Sequence of chain 1.P:
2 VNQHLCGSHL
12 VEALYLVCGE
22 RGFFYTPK

Binding-site contacts:
Ligand atom CG contacts residue HIS5 of chain 1.H at 3.6 Å.
Ligand atom CZ3 contacts residue CYS11 of chain 1.O at 3.7 Å (hydrophobic).
Ligand atom CB contacts residue LEU13 of chain 1.O at 4.0 Å (hydrophobic).
Ligand atom CD1 contacts residue LEU17 of chain 1.F at 3.6 Å (hydrophobic).
Ligand atom CD2 contacts residue CYS11 of chain 1.O at 4.2 Å (hydrophobic).
Ligand atom CH2 contacts residue CYS6 of chain 1.O at 3.5 Å (hydrophobic).
Ligand atom CA contacts residue LEU17 of chain 1.F at 4.3 Å (hydrophobic).
Ligand atom NZ contacts residue GLU21 of chain 1.F at 2.8 Å (salt-bridge).
Ligand atom NZ contacts residue LEU17 of chain 1.F at 4.3 Å.
Ligand atom CA contacts residue GLU21 of chain 1.F at 3.4 Å.
Ligand atom CD2 contacts residue HIS5 of chain 1.H at 3.7 Å.
Ligand atom OH contacts residue ILE10 of chain 1.O at 3.6 Å.
Ligand atom CA contacts residue HIS5 of chain 1.H at 3.7 Å.
Ligand atom CB contacts residue CYS11 of chain 1.O at 3.8 Å (hydrophobic).
Ligand atom CE3 contacts residue ILE10 of chain 1.O at 4.0 Å (hydrophobic).
Ligand atom CB contacts residue LEU17 of chain 1.F at 3.8 Å (hydrophobic).
Ligand atom CZ3 contacts residue ILE10 of chain 1.O at 4.3 Å (hydrophobic).
Ligand atom CZ3 contacts residue LEU11 of chain 1.P at 4.1 Å (hydrophobic).
Ligand atom OH contacts residue CYS11 of chain 1.O at 2.9 Å (h-bond).
Ligand atom CB contacts residue LEU16 of chain 1.O at 4.1 Å (hydrophobic).
Ligand atom CZ2 contacts residue HIS5 of chain 1.H at 4.1 Å.
Ligand atom CZ2 contacts residue LEU11 of chain 1.P at 4.1 Å (hydrophobic).
Ligand atom CA contacts residue ILE10 of chain 1.O at 3.9 Å (hydrophobic).
Ligand atom NZ contacts residue SER12 of chain 1.O at 4.0 Å.
Ligand atom CH2 contacts residue LEU11 of chain 1.P at 3.7 Å (hydrophobic).
Ligand atom CE2 contacts residue HIS5 of chain 1.H at 3.8 Å.
Ligand atom NZ contacts residue LEU13 of chain 1.O at 4.2 Å.
Ligand atom CE3 contacts residue CYS11 of chain 1.O at 3.5 Å (hydrophobic).
Ligand atom NE1 contacts residue HIS5 of chain 1.H at 3.8 Å.
Ligand atom CZ3 contacts residue CYS6 of chain 1.O at 3.5 Å (hydrophobic).
Ligand atom OH contacts residue CYS6 of chain 1.O at 2.7 Å (h-bond).
Ligand atom CD2 contacts residue LEU16 of chain 1.O at 4.3 Å (hydrophobic).
Ligand atom CZ2 contacts residue LEU6 of chain 1.H at 4.2 Å (hydrophobic).
Ligand atom CG contacts residue LEU16 of chain 1.O at 4.1 Å (hydrophobic).
Ligand atom CG contacts residue LEU17 of chain 1.F at 4.0 Å (hydrophobic).
Ligand atom CA contacts residue CYS11 of chain 1.O at 3.2 Å (hydrophobic).
Ligand atom NZ contacts residue CYS11 of chain 1.O at 3.1 Å (h-bond).
Ligand atom OH contacts residue SER9 of chain 1.O at 3.3 Å (h-bond).
Ligand atom CD1 contacts residue HIS5 of chain 1.H at 3.6 Å.
Ligand atom CB contacts residue HIS5 of chain 1.H at 4.2 Å.

Sequence of chain 1.H:
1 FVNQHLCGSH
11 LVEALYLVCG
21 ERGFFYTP

Sequence of chain 1.O:
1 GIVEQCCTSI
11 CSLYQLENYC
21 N

This protein binds this small molecule.
Small molecule (SMILES): NCCc1c[nH]c2ccc(O)cc12

Sequence of chain 1.F:
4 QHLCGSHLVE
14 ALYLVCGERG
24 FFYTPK